Sequence of chain 2.G:
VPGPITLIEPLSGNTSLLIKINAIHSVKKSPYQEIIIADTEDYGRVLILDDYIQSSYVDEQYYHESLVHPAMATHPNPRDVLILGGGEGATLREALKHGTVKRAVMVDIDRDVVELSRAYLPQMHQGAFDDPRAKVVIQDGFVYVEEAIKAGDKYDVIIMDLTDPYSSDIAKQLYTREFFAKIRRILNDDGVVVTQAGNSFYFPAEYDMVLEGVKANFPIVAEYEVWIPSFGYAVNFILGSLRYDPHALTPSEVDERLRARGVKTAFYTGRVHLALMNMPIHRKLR

Binding-site contacts:
Ligand atom C2 contacts residue GLN77 of chain 2.G at 3.3 Å.
Ligand atom N14 contacts residue PRO33 of chain 2.G at 3.1 Å (h-bond).
Ligand atom C7 contacts residue GLN77 of chain 2.G at 3.5 Å.
Ligand atom N5 contacts residue GLN77 of chain 2.G at 3.4 Å (h-bond).
Ligand atom C4 contacts residue GLN77 of chain 2.G at 3.4 Å.
Ligand atom N1 contacts residue ASP184 of chain 2.G at 2.2 Å (salt-bridge).
Ligand atom N1 contacts residue MTA1 of chain 2.Y at 3.5 Å (h-bond).
Ligand atom C13 contacts residue TYR256 of chain 2.G at 3.4 Å (hydrophobic).
Ligand atom N5 contacts residue ASP184 of chain 2.G at 3.2 Å (salt-bridge).
Ligand atom C3 contacts residue ASP184 of chain 2.G at 3.6 Å.
Ligand atom C4 contacts residue MTA1 of chain 2.Y at 2.8 Å.
Ligand atom C4 contacts residue ASP184 of chain 2.G at 3.0 Å.
Ligand atom C10 contacts residue ILE76 of chain 2.G at 2.9 Å (hydrophobic).
Ligand atom C2 contacts residue HIS87 of chain 2.G at 3.0 Å.
Ligand atom N9 contacts residue ASP187 of chain 2.G at 3.1 Å (salt-bridge).
Ligand atom N1 contacts residue HIS87 of chain 2.G at 2.9 Å (h-bond).
Ligand atom N1 contacts residue TYR86 of chain 2.G at 3.6 Å.
Ligand atom C13 contacts residue TYR75 of chain 2.G at 3.7 Å (hydrophobic).
Ligand atom N9 contacts residue ILE76 of chain 2.G at 2.9 Å (h-bond).
Ligand atom C7 contacts residue GLN219 of chain 2.G at 3.7 Å.
Ligand atom C7 contacts residue ASP187 of chain 2.G at 3.7 Å.
Ligand atom C13 contacts residue PHE254 of chain 2.G at 3.6 Å (hydrophobic).
Ligand atom C2 contacts residue TYR86 of chain 2.G at 3.4 Å (hydrophobic).
Ligand atom N1 contacts residue GLU111 of chain 2.G at 2.8 Å (salt-bridge).
Ligand atom C3 contacts residue GLU111 of chain 2.G at 3.7 Å.
Ligand atom C11 contacts residue ILE76 of chain 2.G at 3.1 Å (hydrophobic).
Ligand atom C2 contacts residue GLU111 of chain 2.G at 2.9 Å.
Ligand atom C8 contacts residue PHE254 of chain 2.G at 3.5 Å (hydrophobic).
Ligand atom C11 contacts residue GLU32 of chain 2.G at 3.7 Å.
Ligand atom C10 contacts residue PHE254 of chain 2.G at 3.5 Å (hydrophobic).
Ligand atom C3 contacts residue GLN77 of chain 2.G at 2.9 Å.
Ligand atom N14 contacts residue GLU32 of chain 2.G at 2.9 Å (salt-bridge).
Ligand atom C2 contacts residue ASP184 of chain 2.G at 3.6 Å.
Ligand atom C13 contacts residue TYR189 of chain 2.G at 3.4 Å (hydrophobic).
Ligand atom N5 contacts residue LEU185 of chain 2.G at 3.1 Å (h-bond).
Ligand atom C3 contacts residue TYR86 of chain 2.G at 3.7 Å (hydrophobic).
Ligand atom C8 contacts residue ASP187 of chain 2.G at 3.7 Å.
Ligand atom C12 contacts residue TYR189 of chain 2.G at 3.2 Å (hydrophobic).
Ligand atom C12 contacts residue TYR256 of chain 2.G at 3.1 Å (hydrophobic).
Ligand atom N14 contacts residue PHE254 of chain 2.G at 3.1 Å (h-bond).

This protein binds this small molecule.
Small molecule (SMILES): NCCCCNCCCNCCCN